The small molecule below binds the protein below.
Small molecule (SMILES): C[C@H](O)CP(=O)(O)O

Sequence of chain 1.A:
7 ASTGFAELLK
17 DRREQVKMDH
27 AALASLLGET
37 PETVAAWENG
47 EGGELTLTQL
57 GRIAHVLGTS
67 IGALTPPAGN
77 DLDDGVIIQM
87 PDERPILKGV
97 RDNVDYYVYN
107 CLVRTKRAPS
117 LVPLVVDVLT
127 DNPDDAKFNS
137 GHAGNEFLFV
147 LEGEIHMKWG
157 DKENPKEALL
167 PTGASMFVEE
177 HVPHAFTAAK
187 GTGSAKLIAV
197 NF

Binding-site contacts:
Ligand atom C2 contacts residue TYR103 of chain 1.B at 4.0 Å (hydrophobic).
Ligand atom O14 contacts residue ARG97 of chain 1.B at 3.4 Å (salt-bridge).
Ligand atom P1 contacts residue LYS23 of chain 1.A at 4.3 Å.
Ligand atom C1 contacts residue FE21 of chain 1.F at 4.4 Å.
Ligand atom O14 contacts residue TYR103 of chain 1.B at 3.9 Å.
Ligand atom P1 contacts residue ARG97 of chain 1.B at 4.4 Å.
Ligand atom O15 contacts residue FE21 of chain 1.F at 1.9 Å.
Ligand atom O13 contacts residue LYS23 of chain 1.A at 3.4 Å (salt-bridge).
Ligand atom O6 contacts residue FE21 of chain 1.F at 2.5 Å.
Ligand atom P1 contacts residue TYR105 of chain 1.B at 3.7 Å.
Ligand atom O15 contacts residue ASN135 of chain 1.B at 3.5 Å (h-bond).
Ligand atom C1 contacts residue GLU142 of chain 1.B at 3.9 Å.
Ligand atom O14 contacts residue FE21 of chain 1.F at 3.7 Å.
Ligand atom C1 contacts residue TYR103 of chain 1.B at 4.0 Å (hydrophobic).
Ligand atom C3 contacts residue TYR103 of chain 1.B at 4.0 Å (hydrophobic).
Ligand atom O6 contacts residue PHE182 of chain 1.B at 3.9 Å.
Ligand atom C2 contacts residue FE21 of chain 1.F at 3.7 Å.
Ligand atom O14 contacts residue ASN135 of chain 1.B at 2.9 Å (h-bond).
Ligand atom C3 contacts residue FE21 of chain 1.F at 3.5 Å.
Ligand atom O15 contacts residue HIS180 of chain 1.B at 3.4 Å (h-bond).
Ligand atom O15 contacts residue LYS23 of chain 1.A at 4.3 Å.
Ligand atom O6 contacts residue LEU144 of chain 1.B at 4.2 Å.
Ligand atom P1 contacts residue TYR103 of chain 1.B at 4.4 Å.
Ligand atom O6 contacts residue HIS180 of chain 1.B at 3.6 Å.
Ligand atom C3 contacts residue HIS180 of chain 1.B at 4.3 Å.
Ligand atom C3 contacts residue GLU142 of chain 1.B at 3.8 Å.
Ligand atom O13 contacts residue FE21 of chain 1.F at 4.4 Å.
Ligand atom O14 contacts residue HIS180 of chain 1.B at 4.0 Å.
Ligand atom C1 contacts residue PHE182 of chain 1.B at 3.8 Å (hydrophobic).
Ligand atom C2 contacts residue TYR105 of chain 1.B at 3.8 Å (hydrophobic).
Ligand atom C3 contacts residue PHE182 of chain 1.B at 4.1 Å (hydrophobic).
Ligand atom O15 contacts residue GLU142 of chain 1.B at 3.9 Å.
Ligand atom O15 contacts residue HIS138 of chain 1.B at 3.1 Å (h-bond).
Ligand atom O14 contacts residue TYR105 of chain 1.B at 4.3 Å.
Ligand atom P1 contacts residue FE21 of chain 1.F at 3.2 Å.
Ligand atom C2 contacts residue GLU142 of chain 1.B at 4.2 Å.
Ligand atom O13 contacts residue TYR105 of chain 1.B at 2.7 Å (h-bond).
Ligand atom P1 contacts residue ASN135 of chain 1.B at 3.9 Å.
Ligand atom O6 contacts residue GLU142 of chain 1.B at 2.6 Å (salt-bridge).
Ligand atom O13 contacts residue ARG97 of chain 1.B at 4.0 Å.

Sequence of chain 1.B:
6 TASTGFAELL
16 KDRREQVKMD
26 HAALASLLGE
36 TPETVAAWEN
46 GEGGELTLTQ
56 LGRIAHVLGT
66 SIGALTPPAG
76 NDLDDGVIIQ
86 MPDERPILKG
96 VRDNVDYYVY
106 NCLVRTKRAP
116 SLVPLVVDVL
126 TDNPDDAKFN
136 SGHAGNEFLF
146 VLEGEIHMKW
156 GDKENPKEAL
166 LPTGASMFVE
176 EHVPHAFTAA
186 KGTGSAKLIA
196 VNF